Sequence of chain 1.D:
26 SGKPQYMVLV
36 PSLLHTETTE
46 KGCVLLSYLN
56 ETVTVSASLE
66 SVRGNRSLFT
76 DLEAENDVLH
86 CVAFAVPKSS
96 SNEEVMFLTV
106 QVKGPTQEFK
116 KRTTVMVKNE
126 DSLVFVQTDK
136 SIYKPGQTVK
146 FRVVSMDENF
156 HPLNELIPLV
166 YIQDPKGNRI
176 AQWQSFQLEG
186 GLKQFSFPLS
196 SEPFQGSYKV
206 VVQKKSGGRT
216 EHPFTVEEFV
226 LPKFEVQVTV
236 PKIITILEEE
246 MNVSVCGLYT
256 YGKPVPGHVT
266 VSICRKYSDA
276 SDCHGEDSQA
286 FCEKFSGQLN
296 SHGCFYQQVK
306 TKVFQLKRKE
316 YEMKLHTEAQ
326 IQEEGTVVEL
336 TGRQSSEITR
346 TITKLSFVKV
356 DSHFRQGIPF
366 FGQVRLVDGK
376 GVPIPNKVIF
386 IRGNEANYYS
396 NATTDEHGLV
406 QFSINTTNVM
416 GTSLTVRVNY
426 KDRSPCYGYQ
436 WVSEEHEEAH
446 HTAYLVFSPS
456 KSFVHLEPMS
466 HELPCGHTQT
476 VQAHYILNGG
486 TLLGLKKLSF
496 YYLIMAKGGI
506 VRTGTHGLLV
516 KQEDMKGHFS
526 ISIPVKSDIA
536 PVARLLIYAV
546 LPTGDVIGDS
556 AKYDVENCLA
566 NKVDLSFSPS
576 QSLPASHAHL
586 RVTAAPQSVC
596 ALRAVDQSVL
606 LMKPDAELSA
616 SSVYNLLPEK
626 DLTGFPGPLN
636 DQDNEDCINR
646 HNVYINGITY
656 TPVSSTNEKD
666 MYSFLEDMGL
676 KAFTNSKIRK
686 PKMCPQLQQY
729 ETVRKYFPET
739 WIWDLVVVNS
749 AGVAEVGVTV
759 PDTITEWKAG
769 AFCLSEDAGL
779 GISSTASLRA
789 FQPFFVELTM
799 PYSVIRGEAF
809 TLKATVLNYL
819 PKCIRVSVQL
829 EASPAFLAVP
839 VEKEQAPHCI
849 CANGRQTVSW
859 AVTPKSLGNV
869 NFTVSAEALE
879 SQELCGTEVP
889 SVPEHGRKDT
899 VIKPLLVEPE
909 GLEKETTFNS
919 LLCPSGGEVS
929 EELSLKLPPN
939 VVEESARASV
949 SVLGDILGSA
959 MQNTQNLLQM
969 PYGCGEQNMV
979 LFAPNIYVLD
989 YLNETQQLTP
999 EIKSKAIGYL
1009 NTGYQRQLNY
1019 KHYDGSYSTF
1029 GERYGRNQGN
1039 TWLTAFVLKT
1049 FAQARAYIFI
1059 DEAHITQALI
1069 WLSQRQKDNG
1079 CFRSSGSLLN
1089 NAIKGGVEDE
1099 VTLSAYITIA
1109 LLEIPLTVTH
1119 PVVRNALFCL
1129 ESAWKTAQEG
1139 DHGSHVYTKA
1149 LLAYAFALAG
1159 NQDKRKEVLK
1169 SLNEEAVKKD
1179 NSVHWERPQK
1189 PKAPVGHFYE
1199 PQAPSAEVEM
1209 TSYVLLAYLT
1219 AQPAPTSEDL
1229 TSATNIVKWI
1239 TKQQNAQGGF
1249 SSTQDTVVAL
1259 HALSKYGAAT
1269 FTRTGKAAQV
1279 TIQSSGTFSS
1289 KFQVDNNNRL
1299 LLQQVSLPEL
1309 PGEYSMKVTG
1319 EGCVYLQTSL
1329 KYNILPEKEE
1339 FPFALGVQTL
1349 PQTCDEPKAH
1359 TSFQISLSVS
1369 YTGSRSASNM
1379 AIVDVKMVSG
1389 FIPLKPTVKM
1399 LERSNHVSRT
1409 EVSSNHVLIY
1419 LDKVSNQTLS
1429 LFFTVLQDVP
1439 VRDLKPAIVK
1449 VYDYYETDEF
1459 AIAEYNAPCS

Binding-site contacts:
Ligand atom C4 contacts residue GLU992 of chain 1.D at 4.5 Å.
Ligand atom O6 contacts residue ALA1266 of chain 1.D at 3.6 Å (h-bond).
Ligand atom C8 contacts residue ASN991 of chain 1.D at 3.5 Å.
Ligand atom C2 contacts residue ASN991 of chain 1.D at 2.0 Å.
Ligand atom C5 contacts residue ASN991 of chain 1.D at 3.4 Å.
Ligand atom O5 contacts residue GLU992 of chain 1.D at 3.6 Å.
Ligand atom C6 contacts residue ALA1266 of chain 1.D at 4.4 Å (hydrophobic).
Ligand atom N2 contacts residue ASN991 of chain 1.D at 2.6 Å (h-bond).
Ligand atom C3 contacts residue ASN991 of chain 1.D at 3.4 Å.
Ligand atom C6 contacts residue GLY1265 of chain 1.D at 3.5 Å.
Ligand atom C6 contacts residue GLU992 of chain 1.D at 3.5 Å.
Ligand atom O3 contacts residue ASN991 of chain 1.D at 4.5 Å.
Ligand atom C1 contacts residue ASN991 of chain 1.D at 1.2 Å.
Ligand atom O6 contacts residue GLY1265 of chain 1.D at 3.4 Å (h-bond).
Ligand atom O5 contacts residue ASN991 of chain 1.D at 2.2 Å (h-bond).
Ligand atom C5 contacts residue GLU992 of chain 1.D at 4.1 Å.
Ligand atom C7 contacts residue ASN991 of chain 1.D at 3.5 Å.
Ligand atom O6 contacts residue GLU992 of chain 1.D at 2.2 Å (salt-bridge).
Ligand atom C4 contacts residue ASN991 of chain 1.D at 3.8 Å.

This protein binds this small molecule.
Small molecule (SMILES): CC(=O)N[C@@H]1[C@@H](O)[C@H](O)[C@@H](CO)O[C@H]1O